Sequence of chain 1.F:
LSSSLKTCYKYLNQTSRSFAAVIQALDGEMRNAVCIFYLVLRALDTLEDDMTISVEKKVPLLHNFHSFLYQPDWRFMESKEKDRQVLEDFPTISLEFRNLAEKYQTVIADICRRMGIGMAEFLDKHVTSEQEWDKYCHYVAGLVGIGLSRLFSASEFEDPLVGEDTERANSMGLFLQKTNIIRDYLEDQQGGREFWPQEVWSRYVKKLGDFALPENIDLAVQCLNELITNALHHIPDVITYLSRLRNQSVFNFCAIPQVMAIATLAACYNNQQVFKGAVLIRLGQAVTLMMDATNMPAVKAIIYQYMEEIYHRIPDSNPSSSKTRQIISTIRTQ

A small-molecule ligand and the protein it binds are described below.
Small molecule (SMILES): CCCCCCCCCC[n+]1ccn(CC(O)(P(=O)([O-])O)P(=O)(O)O)c1

Binding-site contacts:
Ligand atom PAZ contacts residue ARG67 of chain 1.F at 4.3 Å.
Ligand atom OAH contacts residue ARG67 of chain 1.F at 3.5 Å (salt-bridge).
Ligand atom CAA contacts residue PHE278 of chain 1.F at 4.2 Å (hydrophobic).
Ligand atom CAN contacts residue GLY198 of chain 1.F at 4.2 Å.
Ligand atom CAL contacts residue LEU173 of chain 1.F at 3.7 Å (hydrophobic).
Ligand atom OAH contacts residue ASP74 of chain 1.F at 2.9 Å (salt-bridge).
Ligand atom CAA contacts residue CYS279 of chain 1.F at 3.5 Å (hydrophobic).
Ligand atom OAG contacts residue ARG67 of chain 1.F at 3.2 Å (salt-bridge).
Ligand atom OAB contacts residue GLN202 of chain 1.F at 3.7 Å.
Ligand atom CAI contacts residue VAL165 of chain 1.F at 4.0 Å (hydrophobic).
Ligand atom CAU contacts residue ASP70 of chain 1.F at 3.1 Å.
Ligand atom CAO contacts residue VAL169 of chain 1.F at 4.3 Å (hydrophobic).
Ligand atom CAA contacts residue LEU173 of chain 1.F at 3.9 Å (hydrophobic).
Ligand atom OAE contacts residue ASP209 of chain 1.F at 4.1 Å.
Ligand atom CAT contacts residue GLN202 of chain 1.F at 3.9 Å.
Ligand atom CAJ contacts residue GLN202 of chain 1.F at 4.2 Å.
Ligand atom CAJ contacts residue ASP70 of chain 1.F at 3.7 Å.
Ligand atom PAZ contacts residue ASP70 of chain 1.F at 4.3 Å.
Ligand atom NAV contacts residue GLN202 of chain 1.F at 3.6 Å.
Ligand atom CAX contacts residue ASP70 of chain 1.F at 4.2 Å.
Ligand atom CAN contacts residue LEU173 of chain 1.F at 4.1 Å (hydrophobic).
Ligand atom CAR contacts residue VAL169 of chain 1.F at 3.9 Å (hydrophobic).
Ligand atom CAO contacts residue LEU201 of chain 1.F at 3.6 Å (hydrophobic).
Ligand atom OAF contacts residue ASP70 of chain 1.F at 3.8 Å.
Ligand atom CAM contacts residue GLY170 of chain 1.F at 4.3 Å.
Ligand atom CAN contacts residue GLY170 of chain 1.F at 4.0 Å.
Ligand atom OAH contacts residue ASP70 of chain 1.F at 3.1 Å (salt-bridge).
Ligand atom CAI contacts residue GLN202 of chain 1.F at 3.7 Å.
Ligand atom CAP contacts residue LEU201 of chain 1.F at 3.5 Å (hydrophobic).
Ligand atom CAS contacts residue VAL165 of chain 1.F at 3.9 Å (hydrophobic).
Ligand atom CAM contacts residue LEU173 of chain 1.F at 3.2 Å (hydrophobic).
Ligand atom CAP contacts residue ALA166 of chain 1.F at 3.9 Å (hydrophobic).
Ligand atom CAS contacts residue VAL169 of chain 1.F at 4.2 Å (hydrophobic).
Ligand atom CAQ contacts residue LEU201 of chain 1.F at 3.6 Å (hydrophobic).
Ligand atom NAW contacts residue ASP70 of chain 1.F at 3.8 Å.
Ligand atom CAP contacts residue GLY198 of chain 1.F at 3.8 Å.
Ligand atom CAS contacts residue ALA166 of chain 1.F at 4.2 Å (hydrophobic).
Ligand atom CAU contacts residue ARG67 of chain 1.F at 4.2 Å.
Ligand atom CAQ contacts residue ALA166 of chain 1.F at 3.7 Å (hydrophobic).
Ligand atom CAL contacts residue GLY170 of chain 1.F at 3.8 Å.